Binding-site contacts:
Ligand atom N3 contacts residue VAL108 of chain 1.C at 4.2 Å.
Ligand atom C8 contacts residue ASN186 of chain 1.C at 4.2 Å.
Ligand atom C6 contacts residue TRP254 of chain 1.C at 4.0 Å (hydrophobic).
Ligand atom N1 contacts residue VAL108 of chain 1.C at 3.8 Å.
Ligand atom C4 contacts residue ALA105 of chain 1.C at 4.0 Å (hydrophobic).
Ligand atom N6 contacts residue TRP254 of chain 1.C at 3.2 Å (h-bond).
Ligand atom N6 contacts residue ASN186 of chain 1.C at 3.9 Å.
Ligand atom C8 contacts residue VAL187 of chain 1.C at 3.8 Å (hydrophobic).
Ligand atom N9 contacts residue ALA193 of chain 1.C at 3.9 Å.
Ligand atom N3 contacts residue ALA193 of chain 1.C at 3.5 Å.
Ligand atom N6 contacts residue LYS307 of chain 1.D at 3.6 Å (salt-bridge).
Ligand atom C2 contacts residue ASN186 of chain 1.C at 3.8 Å.
Ligand atom N7 contacts residue PHE107 of chain 1.C at 3.8 Å.
Ligand atom N1 contacts residue ASN186 of chain 1.C at 3.4 Å (h-bond).
Ligand atom C8 contacts residue PHE107 of chain 1.C at 3.7 Å (hydrophobic).
Ligand atom N3 contacts residue ALA105 of chain 1.C at 3.8 Å.
Ligand atom C4 contacts residue VAL108 of chain 1.C at 4.0 Å (hydrophobic).
Ligand atom C5 contacts residue PHE107 of chain 1.C at 4.3 Å (hydrophobic).
Ligand atom N9 contacts residue PHE107 of chain 1.C at 4.0 Å.
Ligand atom N9 contacts residue ALA105 of chain 1.C at 4.0 Å.
Ligand atom N7 contacts residue VAL187 of chain 1.C at 4.0 Å.
Ligand atom C4 contacts residue ALA193 of chain 1.C at 3.8 Å (hydrophobic).
Ligand atom N3 contacts residue ASN186 of chain 1.C at 4.4 Å.
Ligand atom C6 contacts residue VAL108 of chain 1.C at 3.7 Å (hydrophobic).
Ligand atom N6 contacts residue VAL108 of chain 1.C at 4.2 Å.
Ligand atom N9 contacts residue VAL187 of chain 1.C at 4.0 Å.
Ligand atom N7 contacts residue VAL108 of chain 1.C at 4.5 Å.
Ligand atom C5 contacts residue ASN186 of chain 1.C at 4.0 Å.
Ligand atom N7 contacts residue ASN186 of chain 1.C at 3.3 Å (h-bond).
Ligand atom C2 contacts residue ALA193 of chain 1.C at 4.2 Å (hydrophobic).
Ligand atom N1 contacts residue TRP254 of chain 1.C at 4.5 Å.
Ligand atom C5 contacts residue VAL108 of chain 1.C at 3.8 Å (hydrophobic).
Ligand atom C6 contacts residue ASN186 of chain 1.C at 3.6 Å.
Ligand atom C2 contacts residue VAL108 of chain 1.C at 3.9 Å (hydrophobic).

This small molecule binds to this protein.
Small molecule (SMILES): Nc1ncnc2[nH]cnc12

Sequence of chain 1.C:
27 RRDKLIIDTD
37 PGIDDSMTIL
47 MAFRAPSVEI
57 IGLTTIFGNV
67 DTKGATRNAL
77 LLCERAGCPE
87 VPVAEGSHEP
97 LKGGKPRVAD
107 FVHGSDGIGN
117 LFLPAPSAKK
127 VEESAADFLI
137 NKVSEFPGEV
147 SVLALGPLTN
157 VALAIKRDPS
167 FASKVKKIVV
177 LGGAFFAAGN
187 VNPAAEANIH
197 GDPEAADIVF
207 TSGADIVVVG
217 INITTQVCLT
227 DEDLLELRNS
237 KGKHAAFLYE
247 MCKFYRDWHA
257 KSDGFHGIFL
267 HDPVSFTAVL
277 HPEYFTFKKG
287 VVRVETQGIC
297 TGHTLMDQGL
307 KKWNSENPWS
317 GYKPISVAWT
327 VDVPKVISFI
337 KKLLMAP

Sequence of chain 1.D:
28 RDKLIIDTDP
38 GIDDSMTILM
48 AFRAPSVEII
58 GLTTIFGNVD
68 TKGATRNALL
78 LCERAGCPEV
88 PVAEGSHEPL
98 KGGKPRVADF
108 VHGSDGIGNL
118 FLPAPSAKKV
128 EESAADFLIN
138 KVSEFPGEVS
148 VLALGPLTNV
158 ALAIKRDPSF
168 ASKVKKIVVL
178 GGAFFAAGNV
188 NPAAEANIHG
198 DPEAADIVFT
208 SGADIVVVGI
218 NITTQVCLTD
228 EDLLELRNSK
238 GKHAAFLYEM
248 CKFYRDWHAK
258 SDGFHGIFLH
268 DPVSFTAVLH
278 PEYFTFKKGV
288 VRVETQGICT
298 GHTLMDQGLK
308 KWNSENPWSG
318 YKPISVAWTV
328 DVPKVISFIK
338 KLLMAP